Sequence of chain 5.C:
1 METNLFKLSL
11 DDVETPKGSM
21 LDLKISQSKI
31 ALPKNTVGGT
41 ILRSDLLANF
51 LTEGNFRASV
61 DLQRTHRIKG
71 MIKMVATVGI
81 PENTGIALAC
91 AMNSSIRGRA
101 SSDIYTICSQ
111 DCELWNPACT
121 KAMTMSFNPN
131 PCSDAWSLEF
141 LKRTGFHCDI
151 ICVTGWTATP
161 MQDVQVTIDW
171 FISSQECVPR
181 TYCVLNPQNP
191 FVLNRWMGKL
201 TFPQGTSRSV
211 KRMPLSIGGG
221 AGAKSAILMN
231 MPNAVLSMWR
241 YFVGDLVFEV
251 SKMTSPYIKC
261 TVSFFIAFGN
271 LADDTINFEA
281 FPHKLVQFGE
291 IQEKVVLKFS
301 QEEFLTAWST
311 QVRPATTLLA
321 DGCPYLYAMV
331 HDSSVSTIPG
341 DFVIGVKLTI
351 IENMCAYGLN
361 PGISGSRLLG

A protein and the small-molecule ligand that binds it are described below.
Small molecule (SMILES): Nc1ccn([C@@H]2O[C@H](CO[P](=O)(O)O[C@H]3[C@@H](O)[C@H](n4ccc(=O)[nH]c4=O)O[C@@H]3CO[P](=O)(O)O[C@H]3[C@@H](O)[C@H](n4ccc(N)nc4=O)O[C@@H]3CO[P](=O)(O)O[C@H]3[C@@H](O)[C@H](n4ccc(=O)[nH]c4=O)O[C@@H]3CO[P](=O)(O)O[C@H]3[C@@H](O)[C@H](n4cnc5c(=O)nc(N)[nH]c54)O[C@@H]3CO[P](=O)(O)O[C@H]3[C@@H](O)[C@H](n4cnc5c(N)ncnc54)O[C@@H]3CO)[C@@H](O)[C@H]2O)c(=O)n1

Binding-site contacts:
Ligand atom OP1 contacts residue THR124 of chain 10.C at 4.0 Å.
Ligand atom C1' contacts residue PRO190 of chain 10.C at 3.9 Å (hydrophobic).
Ligand atom C5' contacts residue GLU2 of chain 5.C at 3.2 Å.
Ligand atom O2' contacts residue ARG180 of chain 10.C at 3.9 Å.
Ligand atom C5' contacts residue SER126 of chain 10.C at 3.9 Å.
Ligand atom C1' contacts residue ARG180 of chain 10.C at 3.7 Å.
Ligand atom N6 contacts residue ILE350 of chain 10.C at 4.0 Å.
Ligand atom C4' contacts residue SER126 of chain 10.C at 3.4 Å.
Ligand atom O4' contacts residue ARG180 of chain 10.C at 4.0 Å.
Ligand atom P contacts residue LYS7 of chain 5.C at 3.2 Å.
Ligand atom P contacts residue SER126 of chain 10.C at 3.7 Å.
Ligand atom N3 contacts residue ARG180 of chain 10.C at 4.0 Å.
Ligand atom O3' contacts residue THR3 of chain 5.C at 3.8 Å.
Ligand atom P contacts residue THR3 of chain 5.C at 3.9 Å.
Ligand atom N3 contacts residue VAL192 of chain 10.C at 3.4 Å.
Ligand atom C4 contacts residue VAL192 of chain 10.C at 3.9 Å (hydrophobic).
Ligand atom C4' contacts residue THR124 of chain 10.C at 3.6 Å.
Ligand atom OP1 contacts residue ASN4 of chain 5.C at 3.5 Å.
Ligand atom N6 contacts residue THR349 of chain 10.C at 3.9 Å.
Ligand atom O4' contacts residue MET1 of chain 5.C at 3.7 Å.
Ligand atom N7 contacts residue ILE350 of chain 10.C at 3.8 Å.
Ligand atom O2' contacts residue MET125 of chain 10.C at 3.6 Å.
Ligand atom OP2 contacts residue LYS7 of chain 5.C at 2.6 Å (salt-bridge).
Ligand atom O5' contacts residue LYS7 of chain 5.C at 3.4 Å (salt-bridge).
Ligand atom OP1 contacts residue THR124 of chain 10.C at 3.8 Å.
Ligand atom O2' contacts residue SER126 of chain 10.C at 3.6 Å (h-bond).
Ligand atom C5 contacts residue ILE350 of chain 10.C at 3.6 Å (hydrophobic).
Ligand atom C5' contacts residue THR124 of chain 10.C at 3.5 Å.
Ligand atom C6 contacts residue ILE350 of chain 10.C at 3.8 Å (hydrophobic).
Ligand atom C4' contacts residue MET1 of chain 5.C at 3.9 Å (hydrophobic).
Ligand atom C4' contacts residue GLU2 of chain 5.C at 3.5 Å.
Ligand atom OP1 contacts residue THR3 of chain 5.C at 2.9 Å (h-bond).
Ligand atom O3' contacts residue GLU2 of chain 5.C at 3.6 Å.
Ligand atom OP1 contacts residue SER126 of chain 10.C at 2.8 Å (h-bond).
Ligand atom OP1 contacts residue LYS7 of chain 5.C at 3.4 Å (salt-bridge).
Ligand atom C2 contacts residue VAL192 of chain 10.C at 3.7 Å (hydrophobic).
Ligand atom O3' contacts residue SER126 of chain 10.C at 3.3 Å.
Ligand atom C2 contacts residue ARG180 of chain 10.C at 3.6 Å.
Ligand atom O2' contacts residue MET1 of chain 5.C at 3.2 Å (h-bond).
Ligand atom O4' contacts residue PRO190 of chain 10.C at 3.2 Å.

Sequence of chain 10.C:
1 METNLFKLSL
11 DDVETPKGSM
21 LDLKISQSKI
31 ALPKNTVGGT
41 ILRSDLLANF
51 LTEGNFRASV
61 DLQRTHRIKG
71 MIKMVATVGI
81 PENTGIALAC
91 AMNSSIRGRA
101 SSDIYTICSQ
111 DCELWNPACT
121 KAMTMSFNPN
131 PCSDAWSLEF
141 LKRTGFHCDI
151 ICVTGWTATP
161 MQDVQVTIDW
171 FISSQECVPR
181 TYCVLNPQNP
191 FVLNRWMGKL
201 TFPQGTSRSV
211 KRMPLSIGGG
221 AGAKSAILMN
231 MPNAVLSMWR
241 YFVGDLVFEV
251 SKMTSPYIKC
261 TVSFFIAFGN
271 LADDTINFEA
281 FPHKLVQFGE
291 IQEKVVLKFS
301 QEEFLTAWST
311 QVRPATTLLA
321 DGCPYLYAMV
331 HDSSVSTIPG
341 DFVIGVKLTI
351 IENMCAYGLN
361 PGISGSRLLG